Binding-site contacts:
Ligand atom C1 contacts residue ASN70 of chain 2.D at 1.4 Å.
Ligand atom C5 contacts residue ARG33 of chain 2.D at 4.4 Å.
Ligand atom C3 contacts residue ASN70 of chain 2.D at 3.8 Å.
Ligand atom C1 contacts residue ARG33 of chain 2.D at 4.3 Å.
Ligand atom O7 contacts residue ASN70 of chain 2.D at 3.3 Å (h-bond).
Ligand atom C8 contacts residue PRO31 of chain 2.D at 4.4 Å (hydrophobic).
Ligand atom C5 contacts residue ASN70 of chain 2.D at 3.7 Å.
Ligand atom O3 contacts residue PRO31 of chain 2.D at 3.4 Å (h-bond).
Ligand atom O7 contacts residue PRO31 of chain 2.D at 3.2 Å (h-bond).
Ligand atom N2 contacts residue PRO31 of chain 2.D at 2.5 Å (h-bond).
Ligand atom N2 contacts residue ASN32 of chain 2.D at 4.0 Å.
Ligand atom C2 contacts residue PRO31 of chain 2.D at 3.4 Å (hydrophobic).
Ligand atom C8 contacts residue ASN70 of chain 2.D at 3.9 Å.
Ligand atom C7 contacts residue ASN70 of chain 2.D at 3.1 Å.
Ligand atom O7 contacts residue SER29 of chain 2.D at 4.4 Å.
Ligand atom C3 contacts residue PRO31 of chain 2.D at 3.3 Å (hydrophobic).
Ligand atom N2 contacts residue ASN70 of chain 2.D at 2.9 Å (h-bond).
Ligand atom O6 contacts residue ARG33 of chain 2.D at 3.2 Å (salt-bridge).
Ligand atom C1 contacts residue PRO31 of chain 2.D at 4.2 Å (hydrophobic).
Ligand atom C4 contacts residue ASN70 of chain 2.D at 4.2 Å.
Ligand atom O5 contacts residue ASN70 of chain 2.D at 2.4 Å (h-bond).
Ligand atom C2 contacts residue ASN70 of chain 2.D at 2.5 Å.
Ligand atom O7 contacts residue SER71 of chain 2.D at 3.8 Å.
Ligand atom C7 contacts residue PRO31 of chain 2.D at 3.1 Å (hydrophobic).
Ligand atom C1 contacts residue ASN32 of chain 2.D at 4.5 Å.
Ligand atom C6 contacts residue ARG33 of chain 2.D at 3.3 Å.

This protein binds this small molecule.
Small molecule (SMILES): CC(=O)N[C@@H]1[C@@H](O)[C@H](O)[C@@H](CO)O[C@H]1O

Sequence of chain 2.D:
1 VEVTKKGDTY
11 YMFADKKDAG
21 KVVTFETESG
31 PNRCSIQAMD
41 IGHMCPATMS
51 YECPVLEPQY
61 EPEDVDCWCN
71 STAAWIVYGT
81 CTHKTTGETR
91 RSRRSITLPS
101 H